Sequence of chain 1.A:
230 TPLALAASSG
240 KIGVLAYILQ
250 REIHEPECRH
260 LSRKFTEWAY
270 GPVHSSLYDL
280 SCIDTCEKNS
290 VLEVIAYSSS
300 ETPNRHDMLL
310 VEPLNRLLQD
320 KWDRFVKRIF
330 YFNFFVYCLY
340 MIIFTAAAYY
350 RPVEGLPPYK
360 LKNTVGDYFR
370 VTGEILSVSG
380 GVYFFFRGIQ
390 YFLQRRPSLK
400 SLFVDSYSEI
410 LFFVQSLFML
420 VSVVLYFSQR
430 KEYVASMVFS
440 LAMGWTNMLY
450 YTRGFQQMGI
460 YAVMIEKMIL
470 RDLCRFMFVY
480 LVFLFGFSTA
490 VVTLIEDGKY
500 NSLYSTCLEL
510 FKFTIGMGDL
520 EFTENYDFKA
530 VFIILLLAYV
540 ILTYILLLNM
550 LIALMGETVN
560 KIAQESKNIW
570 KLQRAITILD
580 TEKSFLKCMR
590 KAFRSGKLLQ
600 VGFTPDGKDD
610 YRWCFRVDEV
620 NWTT

Binding-site contacts:
Ligand atom P12 contacts residue TYR406 of chain 1.A at 3.9 Å.
Ligand atom O11 contacts residue TYR406 of chain 1.A at 3.5 Å.
Ligand atom C18 contacts residue GLN572 of chain 1.A at 3.9 Å.
Ligand atom O13 contacts residue SER407 of chain 1.A at 3.0 Å.
Ligand atom O29 contacts residue TYR449 of chain 1.A at 4.0 Å.
Ligand atom O22 contacts residue SER405 of chain 1.A at 3.7 Å.
Ligand atom C10 contacts residue GLU465 of chain 1.A at 3.7 Å.
Ligand atom O11 contacts residue GLU465 of chain 1.A at 3.8 Å.
Ligand atom O14 contacts residue SER407 of chain 1.A at 1.7 Å (h-bond).
Ligand atom C17 contacts residue GLU465 of chain 1.A at 3.1 Å.
Ligand atom O23 contacts residue LEU571 of chain 1.A at 3.6 Å.
Ligand atom O23 contacts residue ILE568 of chain 1.A at 4.0 Å.
Ligand atom O26 contacts residue GLU465 of chain 1.A at 3.0 Å (salt-bridge).
Ligand atom C18 contacts residue GLU465 of chain 1.A at 3.1 Å.
Ligand atom O15 contacts residue TYR406 of chain 1.A at 3.8 Å.
Ligand atom O14 contacts residue GLU408 of chain 1.A at 3.9 Å.
Ligand atom O22 contacts residue ASP404 of chain 1.A at 2.0 Å (salt-bridge).
Ligand atom O14 contacts residue TYR406 of chain 1.A at 2.9 Å.
Ligand atom C08 contacts residue TYR406 of chain 1.A at 3.8 Å (hydrophobic).
Ligand atom O24 contacts residue ASP404 of chain 1.A at 3.6 Å.
Ligand atom C10 contacts residue ARG452 of chain 1.A at 3.7 Å.
Ligand atom O13 contacts residue ARG452 of chain 1.A at 2.9 Å (salt-bridge).
Ligand atom C17 contacts residue GLN572 of chain 1.A at 3.8 Å.
Ligand atom C16 contacts residue GLN572 of chain 1.A at 3.9 Å.
Ligand atom C21 contacts residue ASP404 of chain 1.A at 3.3 Å.
Ligand atom O23 contacts residue GLN572 of chain 1.A at 3.5 Å.
Ligand atom C30 contacts residue LEU410 of chain 1.A at 3.7 Å (hydrophobic).
Ligand atom O14 contacts residue SER405 of chain 1.A at 3.7 Å.
Ligand atom P12 contacts residue SER407 of chain 1.A at 3.1 Å.
Ligand atom O15 contacts residue ASP404 of chain 1.A at 3.7 Å.
Ligand atom C32 contacts residue THR445 of chain 1.A at 3.6 Å.
Ligand atom O24 contacts residue VAL403 of chain 1.A at 3.8 Å.
Ligand atom C05 contacts residue TYR406 of chain 1.A at 3.7 Å (hydrophobic).
Ligand atom O06 contacts residue TYR406 of chain 1.A at 2.6 Å.
Ligand atom C08 contacts residue GLU465 of chain 1.A at 3.6 Å.
Ligand atom C36 contacts residue THR445 of chain 1.A at 3.9 Å.
Ligand atom O11 contacts residue SER407 of chain 1.A at 3.6 Å (h-bond).
Ligand atom O26 contacts residue TYR406 of chain 1.A at 3.2 Å.
Ligand atom O25 contacts residue GLU465 of chain 1.A at 2.2 Å (salt-bridge).
Ligand atom C18 contacts residue ILE568 of chain 1.A at 3.9 Å (hydrophobic).

A small-molecule ligand and the protein it binds are described below.
Small molecule (SMILES): CCCCCCCCCC(=O)O[C@@H](COC(=O)CCCC)COP(=O)(O)OC1[C@@H](O)[C@@H](O)C(O)[C@H](O)[C@H]1O

Sequence of chain 1.B:
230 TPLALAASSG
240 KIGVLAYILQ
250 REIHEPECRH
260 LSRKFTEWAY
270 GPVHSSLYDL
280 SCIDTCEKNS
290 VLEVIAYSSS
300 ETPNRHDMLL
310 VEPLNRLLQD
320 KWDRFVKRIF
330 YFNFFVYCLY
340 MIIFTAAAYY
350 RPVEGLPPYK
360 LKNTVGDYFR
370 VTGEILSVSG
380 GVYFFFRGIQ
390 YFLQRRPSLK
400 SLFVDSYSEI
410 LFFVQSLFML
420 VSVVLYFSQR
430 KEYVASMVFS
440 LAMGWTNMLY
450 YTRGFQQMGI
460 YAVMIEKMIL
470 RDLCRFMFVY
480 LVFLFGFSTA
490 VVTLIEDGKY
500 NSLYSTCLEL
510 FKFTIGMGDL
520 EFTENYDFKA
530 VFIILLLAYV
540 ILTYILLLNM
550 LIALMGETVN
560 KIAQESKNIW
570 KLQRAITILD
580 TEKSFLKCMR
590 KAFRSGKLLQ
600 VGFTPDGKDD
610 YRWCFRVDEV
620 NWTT